Binding-site contacts:
Ligand atom C2C contacts residue ILE101 of chain 2.A at 4.2 Å (hydrophobic).
Ligand atom N3A contacts residue TYR147 of chain 2.A at 4.1 Å.
Ligand atom C5B contacts residue ILE220 of chain 2.A at 4.3 Å (hydrophobic).
Ligand atom C5B contacts residue ILE125 of chain 2.A at 3.5 Å (hydrophobic).
Ligand atom C4 contacts residue LEU103 of chain 2.A at 3.6 Å (hydrophobic).
Ligand atom O1 contacts residue MET217 of chain 2.A at 2.7 Å (h-bond).
Ligand atom C1B contacts residue ILE125 of chain 2.A at 3.6 Å (hydrophobic).
Ligand atom C31 contacts residue LEU103 of chain 2.A at 4.1 Å (hydrophobic).
Ligand atom CL2 contacts residue LEU187 of chain 2.A at 3.9 Å.
Ligand atom C3B contacts residue ILE125 of chain 2.A at 4.3 Å (hydrophobic).
Ligand atom CL1 contacts residue ILE125 of chain 2.A at 3.7 Å.
Ligand atom C3C contacts residue ILE101 of chain 2.A at 3.8 Å (hydrophobic).
Ligand atom N3A contacts residue PHE182 of chain 2.A at 4.1 Å.
Ligand atom N2 contacts residue ASN215 of chain 2.A at 4.0 Å.
Ligand atom C5 contacts residue MET217 of chain 2.A at 3.8 Å (hydrophobic).
Ligand atom C3 contacts residue LEU103 of chain 2.A at 4.3 Å (hydrophobic).
Ligand atom CL2 contacts residue TYR147 of chain 2.A at 2.4 Å.
Ligand atom C4A contacts residue TYR145 of chain 2.A at 3.7 Å (hydrophobic).
Ligand atom C5A contacts residue LEU127 of chain 2.A at 3.8 Å (hydrophobic).
Ligand atom N2 contacts residue MET217 of chain 2.A at 3.1 Å (h-bond).
Ligand atom C3B contacts residue TYR147 of chain 2.A at 3.3 Å (hydrophobic).
Ligand atom C3 contacts residue MET217 of chain 2.A at 4.2 Å (hydrophobic).
Ligand atom C2A contacts residue ILE220 of chain 2.A at 4.1 Å (hydrophobic).
Ligand atom C6B contacts residue ILE125 of chain 2.A at 3.3 Å (hydrophobic).
Ligand atom C2C contacts residue MET217 of chain 2.A at 3.9 Å (hydrophobic).
Ligand atom C2B contacts residue TYR147 of chain 2.A at 3.4 Å (hydrophobic).
Ligand atom C5A contacts residue TYR145 of chain 2.A at 3.7 Å (hydrophobic).
Ligand atom C4A contacts residue MET146 of chain 2.A at 4.0 Å (hydrophobic).
Ligand atom C2B contacts residue ILE184 of chain 2.A at 4.1 Å (hydrophobic).
Ligand atom O1A contacts residue LEU127 of chain 2.A at 4.1 Å.
Ligand atom C2A contacts residue PHE182 of chain 2.A at 4.1 Å (hydrophobic).
Ligand atom C4B contacts residue ILE125 of chain 2.A at 4.0 Å (hydrophobic).
Ligand atom C2B contacts residue ILE125 of chain 2.A at 4.1 Å (hydrophobic).
Ligand atom O1B contacts residue ILE125 of chain 2.A at 4.1 Å.
Ligand atom O1A contacts residue ILE239 of chain 2.A at 4.3 Å.
Ligand atom CL2 contacts residue ILE184 of chain 2.A at 4.2 Å.
Ligand atom C31 contacts residue MET195 of chain 2.A at 3.9 Å (hydrophobic).
Ligand atom N3A contacts residue ILE220 of chain 2.A at 4.3 Å.
Ligand atom C4B contacts residue ILE220 of chain 2.A at 4.2 Å (hydrophobic).
Ligand atom CL1 contacts residue ILE239 of chain 2.A at 4.0 Å.

Sequence of chain 2.A:
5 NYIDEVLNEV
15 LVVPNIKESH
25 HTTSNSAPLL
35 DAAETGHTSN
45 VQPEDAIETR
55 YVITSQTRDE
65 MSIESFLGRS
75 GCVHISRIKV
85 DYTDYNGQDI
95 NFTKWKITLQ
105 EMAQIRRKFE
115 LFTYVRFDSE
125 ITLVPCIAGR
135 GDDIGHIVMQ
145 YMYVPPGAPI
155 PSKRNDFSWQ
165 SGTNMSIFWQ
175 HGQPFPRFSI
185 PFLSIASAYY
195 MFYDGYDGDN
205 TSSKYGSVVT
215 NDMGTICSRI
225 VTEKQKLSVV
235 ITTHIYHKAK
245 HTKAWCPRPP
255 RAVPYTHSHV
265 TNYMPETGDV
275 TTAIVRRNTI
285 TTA

This protein binds this small molecule.
Small molecule (SMILES): Cc1cc(CCCOc2c(Cl)cc(C3=NCCO3)cc2Cl)on1